This small molecule binds to this protein.
Small molecule (SMILES): CC(C)[C@H](NC(=O)[C@H](CO)NC(=O)[C@H](CO)NC(=O)CCCCCN)C(=O)NCC=O

Binding-site contacts:
Ligand atom C contacts residue GLU126 of chain 1.A at 3.6 Å.
Ligand atom CA contacts residue A2G1 of chain 1.P at 3.3 Å.
Ligand atom CG1 contacts residue EDO1 of chain 1.K at 3.7 Å.
Ligand atom C contacts residue THR125 of chain 1.A at 3.4 Å.
Ligand atom N contacts residue THR125 of chain 1.A at 3.9 Å.
Ligand atom N contacts residue GLU126 of chain 1.A at 4.2 Å.
Ligand atom CB contacts residue TRP122 of chain 1.A at 4.4 Å (hydrophobic).
Ligand atom O contacts residue THR125 of chain 1.A at 2.8 Å (h-bond).
Ligand atom CG2 contacts residue A2G1 of chain 1.P at 3.5 Å.
Ligand atom N contacts residue A2G1 of chain 1.P at 4.0 Å.
Ligand atom N contacts residue GLU126 of chain 1.A at 3.0 Å (salt-bridge).
Ligand atom OG contacts residue A2G1 of chain 1.P at 1.5 Å.
Ligand atom CG2 contacts residue EDO1 of chain 1.K at 3.8 Å.
Ligand atom C2 contacts residue THR125 of chain 1.A at 4.3 Å.
Ligand atom CB contacts residue GLU126 of chain 1.A at 3.5 Å.
Ligand atom O contacts residue A2G1 of chain 1.P at 3.4 Å.
Ligand atom OG contacts residue GLU126 of chain 1.A at 2.9 Å (salt-bridge).
Ligand atom C5 contacts residue THR125 of chain 1.A at 3.9 Å.
Ligand atom CA contacts residue A2G1 of chain 1.P at 4.4 Å.
Ligand atom OG contacts residue TRP122 of chain 1.A at 4.4 Å.
Ligand atom C contacts residue A2G1 of chain 1.P at 3.2 Å.
Ligand atom CA contacts residue THR125 of chain 1.A at 3.8 Å.
Ligand atom N contacts residue A2G1 of chain 1.P at 3.8 Å.
Ligand atom N contacts residue THR125 of chain 1.A at 3.6 Å.
Ligand atom C4 contacts residue THR125 of chain 1.A at 3.7 Å.
Ligand atom CA contacts residue GLU126 of chain 1.A at 3.3 Å.
Ligand atom C6 contacts residue THR125 of chain 1.A at 3.2 Å.
Ligand atom CB contacts residue A2G1 of chain 1.P at 2.5 Å.
Ligand atom C3 contacts residue THR125 of chain 1.A at 3.9 Å.
Ligand atom CB contacts residue EDO1 of chain 1.K at 4.4 Å.

Sequence of chain 1.A:
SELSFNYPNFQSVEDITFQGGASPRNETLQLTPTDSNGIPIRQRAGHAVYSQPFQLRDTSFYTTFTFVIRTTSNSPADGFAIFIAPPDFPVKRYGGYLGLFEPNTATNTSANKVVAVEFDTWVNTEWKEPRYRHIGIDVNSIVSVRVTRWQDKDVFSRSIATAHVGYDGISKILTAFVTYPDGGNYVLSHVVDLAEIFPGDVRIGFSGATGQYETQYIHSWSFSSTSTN